Binding-site contacts:
Ligand atom O3P contacts residue TYR264 of chain 2.A at 3.7 Å.
Ligand atom O6 contacts residue TYR264 of chain 2.A at 3.7 Å.
Ligand atom O3 contacts residue GLY122 of chain 2.A at 3.8 Å.
Ligand atom O1 contacts residue MG1 of chain 2.D at 3.0 Å.
Ligand atom O2 contacts residue PO41 of chain 2.G at 2.9 Å (h-bond).
Ligand atom P contacts residue TYR244 of chain 2.A at 3.8 Å.
Ligand atom O5 contacts residue GLY246 of chain 2.A at 3.9 Å.
Ligand atom O1P contacts residue ARG243 of chain 2.B at 3.0 Å (salt-bridge).
Ligand atom P contacts residue TYR215 of chain 2.A at 3.8 Å.
Ligand atom O1 contacts residue ASP121 of chain 2.A at 3.3 Å (salt-bridge).
Ligand atom C1 contacts residue LEU275 of chain 2.A at 3.8 Å (hydrophobic).
Ligand atom P contacts residue ASN212 of chain 2.A at 3.7 Å.
Ligand atom C3 contacts residue ASP121 of chain 2.A at 3.7 Å.
Ligand atom C4 contacts residue MET248 of chain 2.A at 3.6 Å (hydrophobic).
Ligand atom O2P contacts residue LYS274 of chain 2.A at 3.7 Å.
Ligand atom O3P contacts residue ARG243 of chain 2.B at 3.6 Å.
Ligand atom O3 contacts residue ASP121 of chain 2.A at 2.9 Å (salt-bridge).
Ligand atom O3 contacts residue MET248 of chain 2.A at 3.1 Å (h-bond).
Ligand atom O3 contacts residue GLY246 of chain 2.A at 3.8 Å.
Ligand atom O1 contacts residue GLU280 of chain 2.A at 3.0 Å (salt-bridge).
Ligand atom O6 contacts residue LYS274 of chain 2.A at 3.3 Å (salt-bridge).
Ligand atom C1 contacts residue LYS274 of chain 2.A at 3.5 Å.
Ligand atom C6 contacts residue GLY246 of chain 2.A at 3.4 Å.
Ligand atom O5 contacts residue LYS274 of chain 2.A at 3.2 Å (salt-bridge).
Ligand atom P contacts residue TYR264 of chain 2.A at 3.5 Å.
Ligand atom C4 contacts residue GLY246 of chain 2.A at 3.0 Å.
Ligand atom O2 contacts residue GLY122 of chain 2.A at 3.8 Å.
Ligand atom C3 contacts residue MET248 of chain 2.A at 3.8 Å (hydrophobic).
Ligand atom C5 contacts residue GLY246 of chain 2.A at 3.6 Å.
Ligand atom O1P contacts residue ASN212 of chain 2.A at 3.8 Å.
Ligand atom O3P contacts residue TYR244 of chain 2.A at 2.6 Å (h-bond).
Ligand atom O1 contacts residue PO41 of chain 2.G at 2.4 Å (h-bond).
Ligand atom O3 contacts residue SER247 of chain 2.A at 3.9 Å.
Ligand atom C6 contacts residue TYR244 of chain 2.A at 3.2 Å (hydrophobic).
Ligand atom O2P contacts residue TYR264 of chain 2.A at 2.4 Å (h-bond).
Ligand atom O4 contacts residue MET248 of chain 2.A at 3.4 Å (h-bond).
Ligand atom O2P contacts residue TYR215 of chain 2.A at 2.6 Å (h-bond).
Ligand atom C1 contacts residue PO41 of chain 2.G at 3.5 Å.
Ligand atom O6 contacts residue TYR244 of chain 2.A at 3.8 Å.
Ligand atom O3P contacts residue ASN212 of chain 2.A at 2.7 Å (h-bond).

The protein below binds the small molecule below.
Small molecule (SMILES): O=P(O)(O)OC[C@H]1O[C@](O)(CO)[C@@H](O)[C@@H]1O

Sequence of chain 2.A:
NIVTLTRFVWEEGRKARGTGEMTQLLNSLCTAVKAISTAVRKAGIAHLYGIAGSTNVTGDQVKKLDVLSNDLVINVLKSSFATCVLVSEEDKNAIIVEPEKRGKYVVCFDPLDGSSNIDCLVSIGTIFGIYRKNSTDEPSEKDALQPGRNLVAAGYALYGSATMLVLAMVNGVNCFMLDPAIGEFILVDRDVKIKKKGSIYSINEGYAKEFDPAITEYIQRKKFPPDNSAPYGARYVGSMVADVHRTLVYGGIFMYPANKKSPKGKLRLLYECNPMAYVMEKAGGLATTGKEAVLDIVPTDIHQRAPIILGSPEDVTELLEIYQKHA

Sequence of chain 2.B:
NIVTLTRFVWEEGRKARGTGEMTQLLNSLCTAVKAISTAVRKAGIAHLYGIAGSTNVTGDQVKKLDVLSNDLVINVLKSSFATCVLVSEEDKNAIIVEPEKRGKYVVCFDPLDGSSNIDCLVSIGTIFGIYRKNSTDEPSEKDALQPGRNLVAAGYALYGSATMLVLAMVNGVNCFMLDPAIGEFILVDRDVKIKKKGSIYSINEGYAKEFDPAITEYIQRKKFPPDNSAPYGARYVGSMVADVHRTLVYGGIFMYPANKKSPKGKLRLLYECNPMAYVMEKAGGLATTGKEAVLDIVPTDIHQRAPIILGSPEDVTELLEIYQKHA